Binding-site contacts:
Ligand atom C20 contacts residue ARG220 of chain 1.D at 3.4 Å.
Ligand atom N1 contacts residue SER193 of chain 1.D at 2.7 Å (h-bond).
Ligand atom C31 contacts residue CYS222 of chain 1.D at 3.8 Å (hydrophobic).
Ligand atom C4 contacts residue CYS194 of chain 1.D at 3.8 Å (hydrophobic).
Ligand atom C14 contacts residue GLN195 of chain 1.D at 3.5 Å.
Ligand atom C11 contacts residue GLY219 of chain 1.D at 3.7 Å.
Ligand atom C12 contacts residue TYR148 of chain 1.B at 3.6 Å (hydrophobic).
Ligand atom C17 contacts residue GLY221 of chain 1.D at 3.4 Å.
Ligand atom O15 contacts residue GLY221 of chain 1.D at 3.1 Å (h-bond).
Ligand atom O35 contacts residue ARG220 of chain 1.D at 2.9 Å (salt-bridge).
Ligand atom C31 contacts residue SER145 of chain 1.D at 3.4 Å.
Ligand atom N1 contacts residue ASP192 of chain 1.D at 2.8 Å (salt-bridge).
Ligand atom O34 contacts residue CYS222 of chain 1.D at 3.6 Å.
Ligand atom N23 contacts residue ARG220 of chain 1.D at 3.4 Å (salt-bridge).
Ligand atom C41 contacts residue LEU149 of chain 1.B at 3.3 Å (hydrophobic).
Ligand atom C36 contacts residue CYS194 of chain 1.D at 3.6 Å (hydrophobic).
Ligand atom C14 contacts residue PO41 of chain 1.G at 3.6 Å.
Ligand atom C2 contacts residue SER193 of chain 1.D at 3.4 Å.
Ligand atom C5 contacts residue SER198 of chain 1.D at 3.5 Å.
Ligand atom C2 contacts residue GLY229 of chain 1.D at 3.8 Å.
Ligand atom C2 contacts residue TRP218 of chain 1.D at 3.6 Å (hydrophobic).
Ligand atom N1 contacts residue GLY221 of chain 1.D at 3.2 Å (h-bond).
Ligand atom O15 contacts residue GLY219 of chain 1.D at 3.3 Å (h-bond).
Ligand atom C6 contacts residue VAL216 of chain 1.D at 3.7 Å (hydrophobic).
Ligand atom C10 contacts residue GLY219 of chain 1.D at 3.1 Å.
Ligand atom F24 contacts residue ARG220 of chain 1.D at 3.0 Å.
Ligand atom N16 contacts residue GLY221 of chain 1.D at 3.6 Å.
Ligand atom C40 contacts residue LEU149 of chain 1.B at 3.5 Å (hydrophobic).
Ligand atom C7 contacts residue TRP218 of chain 1.D at 3.8 Å (hydrophobic).
Ligand atom C33 contacts residue GLY221 of chain 1.D at 3.5 Å.
Ligand atom C33 contacts residue ARG220 of chain 1.D at 3.8 Å.
Ligand atom C19 contacts residue ARG220 of chain 1.D at 3.5 Å.
Ligand atom C5 contacts residue CYS194 of chain 1.D at 3.6 Å (hydrophobic).
Ligand atom C30 contacts residue SER145 of chain 1.D at 3.8 Å.
Ligand atom C38 contacts residue ARG220 of chain 1.D at 3.4 Å.
Ligand atom C32 contacts residue GLY221 of chain 1.D at 3.7 Å.
Ligand atom C6 contacts residue SER193 of chain 1.D at 3.6 Å.
Ligand atom C8 contacts residue GLY219 of chain 1.D at 3.7 Å.
Ligand atom O34 contacts residue GLY221 of chain 1.D at 3.6 Å.
Ligand atom C8 contacts residue GLY221 of chain 1.D at 3.5 Å.

Sequence of chain 1.D:
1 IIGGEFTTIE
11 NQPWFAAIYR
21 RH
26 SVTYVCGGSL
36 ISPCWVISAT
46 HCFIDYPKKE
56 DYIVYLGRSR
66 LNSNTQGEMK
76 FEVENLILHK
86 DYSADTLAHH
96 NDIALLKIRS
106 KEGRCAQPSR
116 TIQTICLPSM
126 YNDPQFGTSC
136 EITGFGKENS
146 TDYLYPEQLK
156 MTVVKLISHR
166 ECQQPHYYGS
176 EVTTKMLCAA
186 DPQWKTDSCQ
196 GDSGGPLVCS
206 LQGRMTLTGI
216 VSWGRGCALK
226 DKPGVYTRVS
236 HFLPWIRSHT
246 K

Sequence of chain 1.B:
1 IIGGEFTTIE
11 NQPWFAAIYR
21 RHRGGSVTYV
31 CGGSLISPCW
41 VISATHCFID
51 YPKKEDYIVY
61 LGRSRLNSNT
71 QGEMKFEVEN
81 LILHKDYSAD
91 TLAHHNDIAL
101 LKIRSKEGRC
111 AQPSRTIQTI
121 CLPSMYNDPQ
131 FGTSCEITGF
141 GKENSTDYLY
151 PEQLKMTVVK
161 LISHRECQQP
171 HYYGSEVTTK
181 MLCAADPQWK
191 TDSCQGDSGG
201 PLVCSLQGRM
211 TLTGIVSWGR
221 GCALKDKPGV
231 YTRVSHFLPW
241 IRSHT

A small-molecule ligand and the protein it binds are described below.
Small molecule (SMILES): CN(C)c1ccc(C(=O)O)c(Oc2nc(Oc3cccc(-c4cccc(CN)c4)c3)c(F)c(N3CC[C@@H](N(C)C)C3)c2F)c1